Binding-site contacts:
Ligand atom OH contacts residue GLY106 of chain 1.B at 3.4 Å (h-bond).
Ligand atom N contacts residue TYR59 of chain 1.B at 3.1 Å (h-bond).
Ligand atom OG contacts residue TYR59 of chain 1.B at 3.4 Å.
Ligand atom OD1 contacts residue SER52 of chain 1.B at 2.7 Å (h-bond).
Ligand atom OD1 contacts residue GLY54 of chain 1.B at 3.0 Å (h-bond).
Ligand atom O contacts residue ASN53 of chain 1.B at 3.3 Å (h-bond).
Ligand atom OD1 contacts residue ASN53 of chain 1.B at 3.2 Å (h-bond).
Ligand atom CG contacts residue GLU104 of chain 1.B at 3.6 Å.
Ligand atom O contacts residue SER52 of chain 1.B at 3.2 Å.
Ligand atom CD1 contacts residue ARG99 of chain 1.B at 3.6 Å.
Ligand atom CG contacts residue GLY54 of chain 1.B at 3.5 Å.
Ligand atom CA contacts residue TYR59 of chain 1.B at 3.6 Å (hydrophobic).
Ligand atom OD2 contacts residue GLY56 of chain 1.B at 3.2 Å (h-bond).
Ligand atom CG contacts residue ARG99 of chain 1.B at 3.3 Å.
Ligand atom CA contacts residue ASN53 of chain 1.B at 3.6 Å.
Ligand atom O contacts residue TYR57 of chain 1.B at 3.5 Å.
Ligand atom CG1 contacts residue ARG101 of chain 1.B at 3.5 Å.
Ligand atom CD2 contacts residue GLU104 of chain 1.B at 3.6 Å.
Ligand atom CB contacts residue ARG99 of chain 1.B at 3.2 Å.
Ligand atom CD contacts residue TYR57 of chain 1.B at 3.6 Å (hydrophobic).
Ligand atom CB contacts residue LEU102 of chain 1.A at 3.6 Å (hydrophobic).
Ligand atom CB contacts residue GLU104 of chain 1.B at 3.4 Å.
Ligand atom OD1 contacts residue ARG99 of chain 1.B at 2.9 Å (salt-bridge).
Ligand atom OD2 contacts residue ARG99 of chain 1.B at 2.8 Å (salt-bridge).
Ligand atom CE1 contacts residue ARG99 of chain 1.B at 3.3 Å.
Ligand atom N contacts residue ARG99 of chain 1.B at 3.6 Å (salt-bridge).
Ligand atom O contacts residue SER99 of chain 1.A at 3.5 Å.
Ligand atom N contacts residue ASN53 of chain 1.B at 3.4 Å (h-bond).
Ligand atom OD2 contacts residue ASN100 of chain 1.A at 2.9 Å (h-bond).
Ligand atom N contacts residue TYR57 of chain 1.B at 3.6 Å.
Ligand atom OH contacts residue ARG99 of chain 1.B at 3.4 Å (salt-bridge).
Ligand atom O contacts residue ASN53 of chain 1.B at 3.2 Å (h-bond).
Ligand atom CZ contacts residue ARG99 of chain 1.B at 3.3 Å.
Ligand atom CG2 contacts residue ASN53 of chain 1.B at 3.5 Å.
Ligand atom O contacts residue ASN100 of chain 1.A at 2.6 Å (h-bond).
Ligand atom CB contacts residue ASN100 of chain 1.A at 2.9 Å.
Ligand atom CA contacts residue TYR98 of chain 1.A at 3.4 Å (hydrophobic).
Ligand atom OH contacts residue ASP97 of chain 1.A at 3.2 Å (salt-bridge).
Ligand atom CE1 contacts residue ASP97 of chain 1.A at 3.4 Å.
Ligand atom CB contacts residue TYR59 of chain 1.B at 3.6 Å (hydrophobic).

Sequence of chain 1.B:
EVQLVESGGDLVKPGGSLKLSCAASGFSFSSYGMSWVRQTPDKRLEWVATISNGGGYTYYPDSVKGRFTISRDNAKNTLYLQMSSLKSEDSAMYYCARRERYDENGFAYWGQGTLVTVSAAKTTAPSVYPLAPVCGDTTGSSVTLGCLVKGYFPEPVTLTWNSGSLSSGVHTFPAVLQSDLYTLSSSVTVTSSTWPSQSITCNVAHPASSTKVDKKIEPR

This small molecule binds to this protein.
Small molecule (SMILES): CC(=O)N[C@@H](CC(=O)O)C(=O)N[C@H](C(=O)N1CCC[C@H]1C(=O)N[C@@H](CC(=O)O)C(=O)N[C@@H](Cc1ccc(O)cc1)C(=O)N[C@@H](C)C(=O)N[C@@H](CO)C(=O)O)C(C)C

Sequence of chain 1.A:
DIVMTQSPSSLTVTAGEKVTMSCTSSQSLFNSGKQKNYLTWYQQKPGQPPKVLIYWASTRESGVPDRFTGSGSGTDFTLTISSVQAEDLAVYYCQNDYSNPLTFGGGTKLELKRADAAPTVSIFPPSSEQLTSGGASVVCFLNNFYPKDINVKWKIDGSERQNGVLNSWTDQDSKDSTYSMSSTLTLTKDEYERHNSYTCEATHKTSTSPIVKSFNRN